Binding-site contacts:
Ligand atom O2 contacts residue THR173 of chain 1.A at 2.8 Å (h-bond).
Ligand atom C1 contacts residue ASP172 of chain 1.A at 4.1 Å.
Ligand atom O2 contacts residue ASP172 of chain 1.A at 3.9 Å.
Ligand atom O6 contacts residue ASP172 of chain 1.A at 4.2 Å.
Ligand atom O2 contacts residue HIS155 of chain 1.A at 3.8 Å.
Ligand atom O1 contacts residue ASP172 of chain 1.A at 3.4 Å (salt-bridge).
Ligand atom O1 contacts residue HIS176 of chain 1.A at 3.2 Å (h-bond).
Ligand atom C3 contacts residue TRP272 of chain 1.A at 4.4 Å (hydrophobic).
Ligand atom C6 contacts residue ASP172 of chain 1.A at 4.0 Å.
Ligand atom C2 contacts residue HIS155 of chain 1.A at 4.2 Å.
Ligand atom O4 contacts residue TRP272 of chain 1.A at 4.5 Å.
Ligand atom C2 contacts residue THR173 of chain 1.A at 4.2 Å.
Ligand atom O3 contacts residue THR173 of chain 1.A at 4.2 Å.
Ligand atom O3 contacts residue ASN157 of chain 1.A at 3.9 Å.

Sequence of chain 1.A:
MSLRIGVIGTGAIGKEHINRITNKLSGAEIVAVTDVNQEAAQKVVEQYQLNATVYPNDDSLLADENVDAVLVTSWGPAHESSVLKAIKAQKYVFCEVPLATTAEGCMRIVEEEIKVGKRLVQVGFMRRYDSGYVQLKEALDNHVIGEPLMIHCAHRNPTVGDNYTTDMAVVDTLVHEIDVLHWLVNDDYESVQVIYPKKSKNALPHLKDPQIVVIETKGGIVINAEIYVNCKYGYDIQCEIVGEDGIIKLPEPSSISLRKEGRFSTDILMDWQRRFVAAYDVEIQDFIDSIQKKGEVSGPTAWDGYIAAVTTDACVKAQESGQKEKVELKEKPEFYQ

A protein and the small-molecule ligand that binds it are described below.
Small molecule (SMILES): OC1C(O)C(O)C(O)C(O)C1O